Sequence of chain 1.D:
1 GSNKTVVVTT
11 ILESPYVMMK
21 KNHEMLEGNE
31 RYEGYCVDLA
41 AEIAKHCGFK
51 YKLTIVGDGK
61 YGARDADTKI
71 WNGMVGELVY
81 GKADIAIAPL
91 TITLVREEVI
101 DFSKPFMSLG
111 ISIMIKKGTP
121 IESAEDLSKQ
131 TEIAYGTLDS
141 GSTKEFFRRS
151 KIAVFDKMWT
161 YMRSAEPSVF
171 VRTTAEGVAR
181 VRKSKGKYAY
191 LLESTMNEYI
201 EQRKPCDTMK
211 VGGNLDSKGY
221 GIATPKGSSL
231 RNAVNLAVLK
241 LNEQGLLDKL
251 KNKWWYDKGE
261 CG

The protein below binds the small molecule below.
Small molecule (SMILES): N[C@@H](CCC(=O)O)C(=O)O

Binding-site contacts:
Ligand atom OE2 contacts residue GLY141 of chain 1.D at 3.7 Å.
Ligand atom N contacts residue TYR220 of chain 1.D at 3.7 Å.
Ligand atom O contacts residue SER142 of chain 1.D at 2.8 Å (h-bond).
Ligand atom CD contacts residue THR143 of chain 1.D at 3.3 Å.
Ligand atom C contacts residue ARG96 of chain 1.D at 3.4 Å.
Ligand atom CA contacts residue TYR61 of chain 1.D at 4.0 Å (hydrophobic).
Ligand atom CA contacts residue THR91 of chain 1.D at 3.4 Å.
Ligand atom O contacts residue GLY141 of chain 1.D at 3.2 Å.
Ligand atom CG contacts residue TYR61 of chain 1.D at 4.2 Å (hydrophobic).
Ligand atom OXT contacts residue LEU90 of chain 1.D at 3.6 Å.
Ligand atom OXT contacts residue THR91 of chain 1.D at 2.9 Å (h-bond).
Ligand atom CD contacts residue GLU193 of chain 1.D at 3.9 Å.
Ligand atom CB contacts residue LEU138 of chain 1.D at 3.9 Å (hydrophobic).
Ligand atom OXT contacts residue SER142 of chain 1.D at 4.0 Å.
Ligand atom OE2 contacts residue THR143 of chain 1.D at 3.1 Å (h-bond).
Ligand atom OE1 contacts residue GLU193 of chain 1.D at 3.8 Å.
Ligand atom OE2 contacts residue SER142 of chain 1.D at 3.3 Å (h-bond).
Ligand atom CG contacts residue GLU193 of chain 1.D at 3.6 Å.
Ligand atom OXT contacts residue TYR61 of chain 1.D at 3.4 Å.
Ligand atom N contacts residue GLU193 of chain 1.D at 2.8 Å (salt-bridge).
Ligand atom CB contacts residue GLU193 of chain 1.D at 4.0 Å.
Ligand atom CA contacts residue GLU193 of chain 1.D at 3.3 Å.
Ligand atom C contacts residue THR91 of chain 1.D at 3.7 Å.
Ligand atom N contacts residue PRO89 of chain 1.D at 2.9 Å (h-bond).
Ligand atom CG contacts residue LEU138 of chain 1.D at 3.6 Å (hydrophobic).
Ligand atom O contacts residue TYR61 of chain 1.D at 3.5 Å.
Ligand atom O contacts residue ARG96 of chain 1.D at 2.8 Å (salt-bridge).
Ligand atom CB contacts residue TYR61 of chain 1.D at 3.5 Å (hydrophobic).
Ligand atom OXT contacts residue ARG96 of chain 1.D at 2.8 Å (salt-bridge).
Ligand atom OE2 contacts residue LEU138 of chain 1.D at 4.2 Å.
Ligand atom OXT contacts residue PRO89 of chain 1.D at 3.8 Å.
Ligand atom C contacts residue TYR61 of chain 1.D at 3.6 Å (hydrophobic).
Ligand atom C contacts residue SER142 of chain 1.D at 3.4 Å.
Ligand atom CA contacts residue PRO89 of chain 1.D at 4.1 Å (hydrophobic).
Ligand atom CA contacts residue SER142 of chain 1.D at 3.3 Å.
Ligand atom N contacts residue TYR61 of chain 1.D at 4.0 Å.
Ligand atom CD contacts residue LEU138 of chain 1.D at 4.0 Å (hydrophobic).
Ligand atom N contacts residue THR91 of chain 1.D at 2.9 Å (h-bond).
Ligand atom N contacts residue SER142 of chain 1.D at 4.0 Å.
Ligand atom OE1 contacts residue THR143 of chain 1.D at 2.7 Å (h-bond).